Sequence of chain 1.F:
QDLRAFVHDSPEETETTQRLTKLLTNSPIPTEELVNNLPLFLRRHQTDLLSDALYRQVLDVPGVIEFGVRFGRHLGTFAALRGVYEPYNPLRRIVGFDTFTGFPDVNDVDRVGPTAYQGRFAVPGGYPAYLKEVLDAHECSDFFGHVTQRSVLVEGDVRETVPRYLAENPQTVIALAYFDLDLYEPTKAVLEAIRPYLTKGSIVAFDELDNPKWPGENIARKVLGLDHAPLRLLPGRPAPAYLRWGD

This small molecule binds to this protein.
Small molecule (SMILES): N[C@@H](CCC(=O)O)C(=O)O

Binding-site contacts:
Ligand atom OE2 contacts residue TRP223 of chain 1.F at 2.9 Å (h-bond).
Ligand atom O contacts residue NA1 of chain 1.IA at 2.9 Å (h-bond).
Ligand atom C contacts residue NA1 of chain 1.IA at 4.1 Å.
Ligand atom CD contacts residue PHE130 of chain 1.F at 4.1 Å (hydrophobic).
Ligand atom CB contacts residue PHE130 of chain 1.F at 4.0 Å (hydrophobic).
Ligand atom CA contacts residue ASP216 of chain 1.F at 3.8 Å.
Ligand atom O contacts residue EDO1 of chain 1.JA at 3.9 Å.
Ligand atom O contacts residue GLU217 of chain 1.F at 3.2 Å (salt-bridge).
Ligand atom C contacts residue ASP216 of chain 1.F at 4.0 Å.
Ligand atom N contacts residue ASP191 of chain 1.F at 4.1 Å.
Ligand atom CB contacts residue GLU217 of chain 1.F at 4.1 Å.
Ligand atom O contacts residue ASP216 of chain 1.F at 3.3 Å (salt-bridge).
Ligand atom OE1 contacts residue PHE130 of chain 1.F at 3.4 Å.
Ligand atom OE2 contacts residue LYS222 of chain 1.F at 3.8 Å.
Ligand atom N contacts residue GLU217 of chain 1.F at 2.8 Å (salt-bridge).
Ligand atom CD contacts residue TRP223 of chain 1.F at 3.7 Å (hydrophobic).
Ligand atom CA contacts residue GLU217 of chain 1.F at 3.6 Å.
Ligand atom N contacts residue NA1 of chain 1.IA at 4.0 Å.
Ligand atom N contacts residue ASP189 of chain 1.F at 3.6 Å.
Ligand atom C contacts residue GLU217 of chain 1.F at 3.7 Å.
Ligand atom CG contacts residue TRP223 of chain 1.F at 4.1 Å (hydrophobic).
Ligand atom N contacts residue ASP216 of chain 1.F at 2.7 Å (salt-bridge).
Ligand atom CG contacts residue GLU217 of chain 1.F at 3.5 Å.